This small molecule binds to this protein.
Small molecule (SMILES): Nc1ncnc2c1ncn2[C@@H]1O[C@H](COP(=O)(O)OP(=O)(O)OP(O)(O)=S)[C@@H](O)[C@H]1O

Sequence of chain 1.E:
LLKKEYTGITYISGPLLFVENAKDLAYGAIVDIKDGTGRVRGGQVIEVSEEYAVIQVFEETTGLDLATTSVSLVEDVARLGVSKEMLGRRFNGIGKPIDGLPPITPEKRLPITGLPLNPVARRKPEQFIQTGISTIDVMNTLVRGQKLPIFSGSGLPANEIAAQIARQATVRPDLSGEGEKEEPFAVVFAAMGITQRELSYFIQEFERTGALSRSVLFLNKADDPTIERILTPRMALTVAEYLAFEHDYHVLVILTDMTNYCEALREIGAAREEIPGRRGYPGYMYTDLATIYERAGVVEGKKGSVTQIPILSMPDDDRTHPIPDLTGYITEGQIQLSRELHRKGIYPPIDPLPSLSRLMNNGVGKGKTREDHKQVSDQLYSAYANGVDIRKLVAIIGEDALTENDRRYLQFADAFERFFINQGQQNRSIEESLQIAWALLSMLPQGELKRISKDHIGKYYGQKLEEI

Sequence of chain 1.C:
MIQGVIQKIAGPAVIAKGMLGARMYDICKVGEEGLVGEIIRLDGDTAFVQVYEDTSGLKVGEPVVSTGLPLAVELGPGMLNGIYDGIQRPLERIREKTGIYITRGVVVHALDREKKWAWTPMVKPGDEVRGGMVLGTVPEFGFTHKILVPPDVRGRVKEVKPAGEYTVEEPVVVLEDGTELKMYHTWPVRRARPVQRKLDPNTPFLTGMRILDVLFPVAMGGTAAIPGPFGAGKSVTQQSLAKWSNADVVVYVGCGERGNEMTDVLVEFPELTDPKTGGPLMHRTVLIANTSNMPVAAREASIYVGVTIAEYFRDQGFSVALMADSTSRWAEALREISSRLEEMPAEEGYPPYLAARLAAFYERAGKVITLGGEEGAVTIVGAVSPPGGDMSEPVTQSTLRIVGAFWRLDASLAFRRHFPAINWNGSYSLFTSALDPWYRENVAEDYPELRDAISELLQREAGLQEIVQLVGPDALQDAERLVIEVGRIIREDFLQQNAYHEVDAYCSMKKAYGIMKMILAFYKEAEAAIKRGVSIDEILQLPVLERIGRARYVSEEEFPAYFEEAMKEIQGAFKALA

Binding-site contacts:
Ligand atom O2A contacts residue VAL236 of chain 1.C at 2.8 Å (h-bond).
Ligand atom C5 contacts residue VAL236 of chain 1.C at 3.5 Å (hydrophobic).
Ligand atom O1B contacts residue GLY231 of chain 1.C at 3.3 Å (h-bond).
Ligand atom O2G contacts residue ARG360 of chain 1.E at 3.0 Å (salt-bridge).
Ligand atom N1 contacts residue ALA499 of chain 1.C at 3.1 Å (h-bond).
Ligand atom PB contacts residue LYS234 of chain 1.C at 3.6 Å.
Ligand atom O3G contacts residue PHE230 of chain 1.C at 3.4 Å.
Ligand atom O1B contacts residue LYS234 of chain 1.C at 2.7 Å (salt-bridge).
Ligand atom C4 contacts residue PHE419 of chain 1.C at 3.5 Å (hydrophobic).
Ligand atom O1A contacts residue ARG360 of chain 1.E at 2.6 Å (salt-bridge).
Ligand atom PB contacts residue MG1 of chain 1.O at 2.9 Å.
Ligand atom O5' contacts residue VAL236 of chain 1.C at 3.5 Å.
Ligand atom N3 contacts residue PHE419 of chain 1.C at 3.5 Å.
Ligand atom S1G contacts residue MG1 of chain 1.O at 2.4 Å.
Ligand atom C6 contacts residue PHE419 of chain 1.C at 3.5 Å (hydrophobic).
Ligand atom O3A contacts residue ARG360 of chain 1.E at 3.0 Å (salt-bridge).
Ligand atom O3' contacts residue ARG360 of chain 1.E at 3.5 Å.
Ligand atom C1' contacts residue PHE419 of chain 1.C at 3.5 Å (hydrophobic).
Ligand atom C5 contacts residue PHE419 of chain 1.C at 3.5 Å (hydrophobic).
Ligand atom O1B contacts residue GLY233 of chain 1.C at 3.5 Å (h-bond).
Ligand atom S1G contacts residue ARG258 of chain 1.C at 3.2 Å (salt-bridge).
Ligand atom O3A contacts residue GLY233 of chain 1.C at 3.2 Å (h-bond).
Ligand atom O2A contacts residue GLY233 of chain 1.C at 3.2 Å.
Ligand atom O4' contacts residue PHE419 of chain 1.C at 3.5 Å.
Ligand atom S1G contacts residue GLU257 of chain 1.C at 3.2 Å (salt-bridge).
Ligand atom O2B contacts residue SER235 of chain 1.C at 2.4 Å (h-bond).
Ligand atom O3B contacts residue ARG360 of chain 1.E at 2.7 Å (salt-bridge).
Ligand atom O2A contacts residue LYS234 of chain 1.C at 3.3 Å (salt-bridge).
Ligand atom O3B contacts residue MG1 of chain 1.O at 2.3 Å.
Ligand atom O2B contacts residue MG1 of chain 1.O at 2.4 Å.
Ligand atom PA contacts residue ARG360 of chain 1.E at 3.3 Å.
Ligand atom O2A contacts residue SER235 of chain 1.C at 2.9 Å (h-bond).
Ligand atom PG contacts residue MG1 of chain 1.O at 2.8 Å.
Ligand atom C5' contacts residue ARG360 of chain 1.E at 3.6 Å.
Ligand atom O3G contacts residue LYS234 of chain 1.C at 2.4 Å (salt-bridge).
Ligand atom O1B contacts residue ALA232 of chain 1.C at 3.4 Å (h-bond).
Ligand atom N7 contacts residue VAL236 of chain 1.C at 3.5 Å.
Ligand atom PB contacts residue ARG360 of chain 1.E at 3.4 Å.
Ligand atom O2B contacts residue LYS234 of chain 1.C at 2.9 Å (salt-bridge).
Ligand atom O2G contacts residue ARG258 of chain 1.C at 2.7 Å (salt-bridge).